Sequence of chain 1.A:
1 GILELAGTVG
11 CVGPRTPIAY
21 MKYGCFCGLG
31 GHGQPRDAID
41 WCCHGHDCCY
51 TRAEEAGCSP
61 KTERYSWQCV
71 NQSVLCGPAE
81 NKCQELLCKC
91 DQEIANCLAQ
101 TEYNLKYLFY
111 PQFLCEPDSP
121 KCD

A small-molecule ligand and the protein it binds are described below.
Small molecule (SMILES): NC(=O)c1cc2ccccc2n1-c1cccc(C(F)(F)F)c1

Binding-site contacts:
Ligand atom F21 contacts residue LEU29 of chain 1.A at 3.3 Å.
Ligand atom C10 contacts residue PHE26 of chain 1.A at 3.9 Å (hydrophobic).
Ligand atom C1 contacts residue TYR20 of chain 1.A at 3.8 Å (hydrophobic).
Ligand atom C10 contacts residue ASP47 of chain 1.A at 3.4 Å.
Ligand atom O11 contacts residue CA1 of chain 1.C at 2.5 Å.
Ligand atom O11 contacts residue PHE26 of chain 1.A at 3.1 Å (h-bond).
Ligand atom C17 contacts residue LEU29 of chain 1.A at 3.6 Å (hydrophobic).
Ligand atom F22 contacts residue DMS1 of chain 1.E at 3.7 Å.
Ligand atom C18 contacts residue GLY28 of chain 1.A at 3.5 Å.
Ligand atom O11 contacts residue GLY28 of chain 1.A at 2.9 Å (h-bond).
Ligand atom N12 contacts residue ASP47 of chain 1.A at 2.7 Å (salt-bridge).
Ligand atom F20 contacts residue LYS61 of chain 1.A at 3.4 Å.
Ligand atom N7 contacts residue LEU5 of chain 1.A at 3.8 Å.
Ligand atom F22 contacts residue LYS61 of chain 1.A at 3.9 Å.
Ligand atom C4 contacts residue LEU5 of chain 1.A at 3.6 Å (hydrophobic).
Ligand atom C16 contacts residue LEU29 of chain 1.A at 3.6 Å (hydrophobic).
Ligand atom C14 contacts residue LEU5 of chain 1.A at 3.8 Å (hydrophobic).
Ligand atom F20 contacts residue ILE2 of chain 1.A at 3.3 Å.
Ligand atom C17 contacts residue GLY28 of chain 1.A at 3.6 Å.
Ligand atom F21 contacts residue DMS1 of chain 1.E at 3.4 Å.
Ligand atom F22 contacts residue ILE2 of chain 1.A at 3.3 Å.
Ligand atom C16 contacts residue GLY28 of chain 1.A at 4.0 Å.
Ligand atom C5 contacts residue LEU5 of chain 1.A at 3.8 Å (hydrophobic).
Ligand atom C10 contacts residue GLY28 of chain 1.A at 3.9 Å.
Ligand atom O11 contacts residue ASP47 of chain 1.A at 3.3 Å (salt-bridge).
Ligand atom C2 contacts residue TYR20 of chain 1.A at 3.6 Å (hydrophobic).
Ligand atom N12 contacts residue CA1 of chain 1.C at 3.7 Å.
Ligand atom O11 contacts residue DMS1 of chain 1.E at 3.7 Å.
Ligand atom O11 contacts residue CYS27 of chain 1.A at 3.8 Å.
Ligand atom N12 contacts residue CYS43 of chain 1.A at 3.5 Å (h-bond).
Ligand atom C9 contacts residue ILE94 of chain 1.A at 3.5 Å (hydrophobic).
Ligand atom F22 contacts residue TYR50 of chain 1.A at 3.6 Å.
Ligand atom C19 contacts residue ILE2 of chain 1.A at 3.8 Å (hydrophobic).
Ligand atom C1 contacts residue VAL9 of chain 1.A at 3.9 Å (hydrophobic).
Ligand atom F20 contacts residue LEU29 of chain 1.A at 3.8 Å.
Ligand atom C9 contacts residue CYS43 of chain 1.A at 3.8 Å (hydrophobic).
Ligand atom C10 contacts residue HIS46 of chain 1.A at 4.0 Å.
Ligand atom N12 contacts residue HIS46 of chain 1.A at 3.1 Å (h-bond).
Ligand atom C10 contacts residue CA1 of chain 1.C at 3.5 Å.
Ligand atom C6 contacts residue PRO17 of chain 1.A at 3.7 Å (hydrophobic).